Binding-site contacts:
Ligand atom N2 contacts residue ASN87 of chain 1.J at 2.8 Å (h-bond).
Ligand atom C5 contacts residue ARG221 of chain 1.J at 4.5 Å.
Ligand atom C2 contacts residue ASN87 of chain 1.J at 2.4 Å.
Ligand atom O6 contacts residue ARG221 of chain 1.J at 4.5 Å.
Ligand atom C7 contacts residue ASN87 of chain 1.J at 3.8 Å.
Ligand atom O5 contacts residue ASN87 of chain 1.J at 2.3 Å (h-bond).
Ligand atom O7 contacts residue ARG221 of chain 1.J at 2.7 Å (salt-bridge).
Ligand atom O7 contacts residue CYS90 of chain 1.J at 3.9 Å.
Ligand atom C8 contacts residue CYS90 of chain 1.J at 3.7 Å (hydrophobic).
Ligand atom O3 contacts residue ARG221 of chain 1.J at 3.4 Å (salt-bridge).
Ligand atom C8 contacts residue ARG221 of chain 1.J at 4.2 Å.
Ligand atom C7 contacts residue ARG221 of chain 1.J at 3.6 Å.
Ligand atom C1 contacts residue GLU66 of chain 1.J at 3.3 Å.
Ligand atom O6 contacts residue GLU86 of chain 1.J at 3.6 Å (salt-bridge).
Ligand atom C8 contacts residue ASN64 of chain 1.J at 3.8 Å.
Ligand atom C4 contacts residue ASN87 of chain 1.J at 4.2 Å.
Ligand atom O7 contacts residue ALA135 of chain 1.J at 4.5 Å.
Ligand atom C3 contacts residue GLU66 of chain 1.J at 3.9 Å.
Ligand atom C6 contacts residue ARG221 of chain 1.J at 3.7 Å.
Ligand atom C3 contacts residue ASN87 of chain 1.J at 3.8 Å.
Ligand atom O5 contacts residue ARG221 of chain 1.J at 4.2 Å.
Ligand atom C8 contacts residue SER137 of chain 1.J at 4.3 Å.
Ligand atom C2 contacts residue GLU66 of chain 1.J at 3.4 Å.
Ligand atom N2 contacts residue GLU66 of chain 1.J at 2.7 Å (salt-bridge).
Ligand atom C5 contacts residue ASN87 of chain 1.J at 3.6 Å.
Ligand atom C6 contacts residue GLU86 of chain 1.J at 4.2 Å.
Ligand atom C7 contacts residue GLU66 of chain 1.J at 3.7 Å.
Ligand atom C1 contacts residue ASN87 of chain 1.J at 1.4 Å.
Ligand atom C8 contacts residue GLU66 of chain 1.J at 3.6 Å.
Ligand atom C7 contacts residue CYS90 of chain 1.J at 4.2 Å (hydrophobic).
Ligand atom O7 contacts residue ASN87 of chain 1.J at 4.3 Å.

Sequence of chain 1.J:
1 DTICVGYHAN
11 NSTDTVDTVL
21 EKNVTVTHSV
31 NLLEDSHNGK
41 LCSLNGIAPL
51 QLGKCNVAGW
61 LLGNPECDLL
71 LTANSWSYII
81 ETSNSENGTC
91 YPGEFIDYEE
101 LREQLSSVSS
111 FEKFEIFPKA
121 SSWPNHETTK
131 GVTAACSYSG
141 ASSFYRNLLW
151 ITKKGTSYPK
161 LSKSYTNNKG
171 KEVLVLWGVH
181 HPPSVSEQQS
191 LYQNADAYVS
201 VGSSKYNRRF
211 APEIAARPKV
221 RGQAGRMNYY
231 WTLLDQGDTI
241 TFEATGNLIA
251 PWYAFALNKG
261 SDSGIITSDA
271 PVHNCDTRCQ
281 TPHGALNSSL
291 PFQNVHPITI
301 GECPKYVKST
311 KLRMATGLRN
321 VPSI

A protein and the small-molecule ligand that binds it are described below.
Small molecule (SMILES): CC(=O)N[C@H]1[C@H](O[C@H]2[C@H](O)[C@@H](NC(C)=O)CO[C@@H]2CO)O[C@H](CO)[C@@H](O[C@@H]2O[C@H](CO)[C@@H](O)[C@H](O[C@H]3O[C@H](CO)[C@@H](O)[C@H](O)[C@@H]3O)[C@@H]2O)[C@@H]1O